The small molecule below binds the protein below.
Small molecule (SMILES): OC[C@H]1O[C@@](CO)(O[C@H]2O[C@H](CO)[C@@H](O)[C@H](O)[C@H]2O)[C@@H](O)[C@@H]1O

Sequence of chain 28.A:
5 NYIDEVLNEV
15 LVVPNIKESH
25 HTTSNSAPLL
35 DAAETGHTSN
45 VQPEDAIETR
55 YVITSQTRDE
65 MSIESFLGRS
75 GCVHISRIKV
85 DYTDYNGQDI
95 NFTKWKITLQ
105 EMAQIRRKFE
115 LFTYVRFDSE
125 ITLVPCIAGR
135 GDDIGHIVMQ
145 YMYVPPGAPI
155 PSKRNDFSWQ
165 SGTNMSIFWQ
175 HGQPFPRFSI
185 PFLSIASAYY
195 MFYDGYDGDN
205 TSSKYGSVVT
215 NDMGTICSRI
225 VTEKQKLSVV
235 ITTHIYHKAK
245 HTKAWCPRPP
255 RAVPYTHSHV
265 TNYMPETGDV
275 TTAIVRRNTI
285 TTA

Binding-site contacts:
Ligand atom O6 contacts residue ILE101 of chain 28.A at 2.1 Å (h-bond).
Ligand atom O1 contacts residue MET195 of chain 28.A at 3.8 Å.
Ligand atom O2 contacts residue MET217 of chain 28.A at 3.3 Å (h-bond).
Ligand atom O6 contacts residue THR102 of chain 28.A at 2.4 Å.
Ligand atom C4 contacts residue HIS263 of chain 28.A at 3.7 Å.
Ligand atom C6 contacts residue LEU103 of chain 28.A at 2.7 Å (hydrophobic).
Ligand atom C6 contacts residue ILE101 of chain 28.A at 3.2 Å (hydrophobic).
Ligand atom C6 contacts residue HIS241 of chain 28.A at 3.7 Å.
Ligand atom O6 contacts residue LEU103 of chain 28.A at 3.3 Å.
Ligand atom O3 contacts residue MET217 of chain 28.A at 2.5 Å (h-bond).
Ligand atom O2 contacts residue MET195 of chain 28.A at 3.6 Å.
Ligand atom C4 contacts residue ASN215 of chain 28.A at 4.0 Å.
Ligand atom C1 contacts residue MET195 of chain 28.A at 3.2 Å (hydrophobic).
Ligand atom O3 contacts residue ASN215 of chain 28.A at 2.1 Å.
Ligand atom O2 contacts residue ASN215 of chain 28.A at 3.5 Å.
Ligand atom O2 contacts residue TYR193 of chain 28.A at 3.9 Å.
Ligand atom C2 contacts residue TYR193 of chain 28.A at 3.8 Å (hydrophobic).
Ligand atom C5 contacts residue THR102 of chain 28.A at 2.8 Å.
Ligand atom O6 contacts residue LEU103 of chain 28.A at 4.0 Å.
Ligand atom C5 contacts residue HIS263 of chain 28.A at 3.9 Å.
Ligand atom O1 contacts residue TYR194 of chain 28.A at 3.8 Å.
Ligand atom C5 contacts residue LEU103 of chain 28.A at 3.5 Å (hydrophobic).
Ligand atom C6 contacts residue THR102 of chain 28.A at 1.9 Å.
Ligand atom O1 contacts residue GLN104 of chain 28.A at 3.9 Å.
Ligand atom O3 contacts residue ILE101 of chain 28.A at 3.5 Å.
Ligand atom O4 contacts residue ILE101 of chain 28.A at 4.0 Å.
Ligand atom C6 contacts residue LEU103 of chain 28.A at 3.2 Å (hydrophobic).
Ligand atom O4 contacts residue THR102 of chain 28.A at 3.8 Å.
Ligand atom O5 contacts residue LEU103 of chain 28.A at 3.0 Å (h-bond).
Ligand atom O4 contacts residue ASN215 of chain 28.A at 3.4 Å (h-bond).
Ligand atom O5 contacts residue LEU103 of chain 28.A at 3.3 Å.
Ligand atom O4 contacts residue HIS263 of chain 28.A at 2.6 Å.
Ligand atom C3 contacts residue MET217 of chain 28.A at 3.2 Å (hydrophobic).
Ligand atom C3 contacts residue ASN215 of chain 28.A at 3.5 Å.
Ligand atom O6 contacts residue HIS241 of chain 28.A at 4.0 Å.
Ligand atom C4 contacts residue THR102 of chain 28.A at 3.9 Å.
Ligand atom C5 contacts residue LEU103 of chain 28.A at 3.0 Å (hydrophobic).
Ligand atom O5 contacts residue THR102 of chain 28.A at 3.6 Å.
Ligand atom C2 contacts residue MET217 of chain 28.A at 3.5 Å (hydrophobic).
Ligand atom O3 contacts residue TYR194 of chain 28.A at 3.9 Å.